Binding-site contacts:
Ligand atom O6 contacts residue TYR103 of chain 1.E at 2.5 Å (h-bond).
Ligand atom O5 contacts residue ASN102 of chain 1.E at 2.4 Å (h-bond).
Ligand atom O3 contacts residue ASN102 of chain 1.E at 2.8 Å (h-bond).
Ligand atom C3 contacts residue ASN102 of chain 1.E at 3.1 Å.
Ligand atom C1 contacts residue ASN102 of chain 1.E at 1.4 Å.
Ligand atom C5 contacts residue ASN102 of chain 1.E at 3.2 Å.
Ligand atom C6 contacts residue ASN102 of chain 1.E at 3.1 Å.
Ligand atom C7 contacts residue ASN102 of chain 1.E at 4.4 Å.
Ligand atom N2 contacts residue ASN102 of chain 1.E at 3.7 Å.
Ligand atom C4 contacts residue ASN102 of chain 1.E at 3.7 Å.
Ligand atom O6 contacts residue ASN102 of chain 1.E at 3.4 Å (h-bond).
Ligand atom C6 contacts residue TYR103 of chain 1.E at 3.7 Å (hydrophobic).
Ligand atom O7 contacts residue ASN102 of chain 1.E at 3.7 Å.
Ligand atom C2 contacts residue ASN102 of chain 1.E at 2.5 Å.

The protein below binds the small molecule below.
Small molecule (SMILES): CC(=O)N[C@@H]1[C@@H](O)[C@H](O)[C@@H](CO)O[C@H]1O

Sequence of chain 1.E:
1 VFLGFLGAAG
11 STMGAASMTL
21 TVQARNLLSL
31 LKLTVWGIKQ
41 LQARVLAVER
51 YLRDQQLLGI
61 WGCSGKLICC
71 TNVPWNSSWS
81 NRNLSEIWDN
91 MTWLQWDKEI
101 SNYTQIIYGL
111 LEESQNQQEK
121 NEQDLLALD